Sequence of chain 1.A:
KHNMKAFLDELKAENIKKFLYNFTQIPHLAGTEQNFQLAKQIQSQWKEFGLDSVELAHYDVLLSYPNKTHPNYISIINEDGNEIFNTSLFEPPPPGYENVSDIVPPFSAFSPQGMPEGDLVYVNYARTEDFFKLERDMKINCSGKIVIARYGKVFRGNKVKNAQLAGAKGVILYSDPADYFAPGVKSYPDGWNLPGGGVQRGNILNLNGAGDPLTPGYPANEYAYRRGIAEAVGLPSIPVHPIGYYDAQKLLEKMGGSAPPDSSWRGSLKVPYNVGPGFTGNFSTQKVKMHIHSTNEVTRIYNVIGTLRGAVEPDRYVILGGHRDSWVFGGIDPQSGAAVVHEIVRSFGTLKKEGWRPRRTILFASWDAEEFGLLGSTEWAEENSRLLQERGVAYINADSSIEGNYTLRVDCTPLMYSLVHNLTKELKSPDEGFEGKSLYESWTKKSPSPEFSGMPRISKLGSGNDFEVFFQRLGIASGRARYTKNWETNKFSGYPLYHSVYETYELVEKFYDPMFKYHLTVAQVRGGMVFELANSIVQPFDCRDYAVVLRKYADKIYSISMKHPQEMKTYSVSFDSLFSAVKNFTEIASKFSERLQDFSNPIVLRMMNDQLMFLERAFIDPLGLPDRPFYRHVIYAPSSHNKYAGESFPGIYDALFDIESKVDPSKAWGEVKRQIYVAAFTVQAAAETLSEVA

Binding-site contacts:
Ligand atom C2 contacts residue GLN699 of chain 1.A at 3.7 Å.
Ligand atom O2 contacts residue ARG313 of chain 2.A at 3.4 Å (salt-bridge).
Ligand atom C8 contacts residue ALA594 of chain 1.A at 3.7 Å (hydrophobic).
Ligand atom C4 contacts residue ARG313 of chain 2.A at 3.5 Å.
Ligand atom C5 contacts residue GLU235 of chain 2.A at 3.9 Å.
Ligand atom O4 contacts residue GLU235 of chain 2.A at 3.0 Å (salt-bridge).
Ligand atom O4 contacts residue GLU235 of chain 2.A at 3.8 Å.
Ligand atom N2 contacts residue ASN597 of chain 1.A at 3.0 Å (h-bond).
Ligand atom C2 contacts residue SER593 of chain 1.A at 3.7 Å.
Ligand atom C1 contacts residue GLN699 of chain 1.A at 3.8 Å.
Ligand atom O2 contacts residue GLU235 of chain 2.A at 2.0 Å (salt-bridge).
Ligand atom O2 contacts residue HIS71 of chain 2.A at 3.0 Å (h-bond).
Ligand atom C3 contacts residue GLU235 of chain 2.A at 4.0 Å.
Ligand atom N2 contacts residue GLN699 of chain 1.A at 3.6 Å (h-bond).
Ligand atom C7 contacts residue GLN699 of chain 1.A at 3.4 Å.
Ligand atom C3 contacts residue ARG313 of chain 2.A at 3.8 Å.
Ligand atom C8 contacts residue SER593 of chain 1.A at 3.9 Å.
Ligand atom N2 contacts residue SER593 of chain 1.A at 2.9 Å (h-bond).
Ligand atom C6 contacts residue GLU235 of chain 2.A at 3.8 Å.
Ligand atom C1 contacts residue SER593 of chain 1.A at 3.7 Å.
Ligand atom C2 contacts residue GLU235 of chain 2.A at 3.0 Å.
Ligand atom C7 contacts residue SER593 of chain 1.A at 3.9 Å.
Ligand atom C7 contacts residue ASN597 of chain 1.A at 3.8 Å.
Ligand atom O6 contacts residue GLU235 of chain 2.A at 3.2 Å.
Ligand atom C5 contacts residue ASN597 of chain 1.A at 3.6 Å.
Ligand atom C3 contacts residue ARG313 of chain 2.A at 3.8 Å.
Ligand atom C2 contacts residue ARG313 of chain 2.A at 3.7 Å.
Ligand atom C1 contacts residue GLU235 of chain 2.A at 3.6 Å.
Ligand atom O7 contacts residue GLN699 of chain 1.A at 3.3 Å.
Ligand atom C3 contacts residue ASN597 of chain 1.A at 3.8 Å.
Ligand atom O3 contacts residue ARG313 of chain 2.A at 3.0 Å (salt-bridge).
Ligand atom C2 contacts residue ASN597 of chain 1.A at 2.4 Å.
Ligand atom O5 contacts residue HIS71 of chain 2.A at 3.5 Å.
Ligand atom O3 contacts residue GLU235 of chain 2.A at 3.7 Å.
Ligand atom C8 contacts residue TYR236 of chain 2.A at 3.7 Å (hydrophobic).
Ligand atom O5 contacts residue ASN597 of chain 1.A at 2.3 Å (h-bond).
Ligand atom C8 contacts residue SER590 of chain 1.A at 3.5 Å.
Ligand atom C1 contacts residue ARG313 of chain 2.A at 3.9 Å.
Ligand atom C1 contacts residue ASN597 of chain 1.A at 1.4 Å.
Ligand atom O4 contacts residue ARG313 of chain 2.A at 3.9 Å.

Sequence of chain 2.A:
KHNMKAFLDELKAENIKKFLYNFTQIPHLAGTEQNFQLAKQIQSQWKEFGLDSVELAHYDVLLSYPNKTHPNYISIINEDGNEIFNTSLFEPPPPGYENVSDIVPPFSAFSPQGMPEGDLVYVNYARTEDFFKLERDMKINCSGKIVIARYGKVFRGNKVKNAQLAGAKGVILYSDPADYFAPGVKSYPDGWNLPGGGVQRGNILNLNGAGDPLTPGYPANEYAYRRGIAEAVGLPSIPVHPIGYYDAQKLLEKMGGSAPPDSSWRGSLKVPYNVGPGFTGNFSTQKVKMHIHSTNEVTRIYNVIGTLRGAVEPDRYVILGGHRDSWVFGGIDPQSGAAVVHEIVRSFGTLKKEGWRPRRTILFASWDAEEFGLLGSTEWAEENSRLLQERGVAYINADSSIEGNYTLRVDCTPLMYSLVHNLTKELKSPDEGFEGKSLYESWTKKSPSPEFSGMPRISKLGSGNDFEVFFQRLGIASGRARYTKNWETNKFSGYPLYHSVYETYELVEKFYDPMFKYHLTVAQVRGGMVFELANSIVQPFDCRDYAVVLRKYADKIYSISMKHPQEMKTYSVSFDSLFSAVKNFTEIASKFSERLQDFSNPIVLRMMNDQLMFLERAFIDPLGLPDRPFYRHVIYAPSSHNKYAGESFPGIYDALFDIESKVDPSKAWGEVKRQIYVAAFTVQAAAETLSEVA

The small molecule below binds the protein below.
Small molecule (SMILES): CC(=O)N[C@H]1[C@H](O[C@H]2[C@H](O)[C@@H](NC(C)=O)CO[C@@H]2CO)O[C@H](CO)[C@@H](O[C@@H]2O[C@H](CO)[C@@H](O)[C@H](O[C@H]3O[C@H](CO)[C@@H](O)[C@H](O)[C@@H]3O)[C@@H]2O)[C@@H]1O